Sequence of chain 1.H:
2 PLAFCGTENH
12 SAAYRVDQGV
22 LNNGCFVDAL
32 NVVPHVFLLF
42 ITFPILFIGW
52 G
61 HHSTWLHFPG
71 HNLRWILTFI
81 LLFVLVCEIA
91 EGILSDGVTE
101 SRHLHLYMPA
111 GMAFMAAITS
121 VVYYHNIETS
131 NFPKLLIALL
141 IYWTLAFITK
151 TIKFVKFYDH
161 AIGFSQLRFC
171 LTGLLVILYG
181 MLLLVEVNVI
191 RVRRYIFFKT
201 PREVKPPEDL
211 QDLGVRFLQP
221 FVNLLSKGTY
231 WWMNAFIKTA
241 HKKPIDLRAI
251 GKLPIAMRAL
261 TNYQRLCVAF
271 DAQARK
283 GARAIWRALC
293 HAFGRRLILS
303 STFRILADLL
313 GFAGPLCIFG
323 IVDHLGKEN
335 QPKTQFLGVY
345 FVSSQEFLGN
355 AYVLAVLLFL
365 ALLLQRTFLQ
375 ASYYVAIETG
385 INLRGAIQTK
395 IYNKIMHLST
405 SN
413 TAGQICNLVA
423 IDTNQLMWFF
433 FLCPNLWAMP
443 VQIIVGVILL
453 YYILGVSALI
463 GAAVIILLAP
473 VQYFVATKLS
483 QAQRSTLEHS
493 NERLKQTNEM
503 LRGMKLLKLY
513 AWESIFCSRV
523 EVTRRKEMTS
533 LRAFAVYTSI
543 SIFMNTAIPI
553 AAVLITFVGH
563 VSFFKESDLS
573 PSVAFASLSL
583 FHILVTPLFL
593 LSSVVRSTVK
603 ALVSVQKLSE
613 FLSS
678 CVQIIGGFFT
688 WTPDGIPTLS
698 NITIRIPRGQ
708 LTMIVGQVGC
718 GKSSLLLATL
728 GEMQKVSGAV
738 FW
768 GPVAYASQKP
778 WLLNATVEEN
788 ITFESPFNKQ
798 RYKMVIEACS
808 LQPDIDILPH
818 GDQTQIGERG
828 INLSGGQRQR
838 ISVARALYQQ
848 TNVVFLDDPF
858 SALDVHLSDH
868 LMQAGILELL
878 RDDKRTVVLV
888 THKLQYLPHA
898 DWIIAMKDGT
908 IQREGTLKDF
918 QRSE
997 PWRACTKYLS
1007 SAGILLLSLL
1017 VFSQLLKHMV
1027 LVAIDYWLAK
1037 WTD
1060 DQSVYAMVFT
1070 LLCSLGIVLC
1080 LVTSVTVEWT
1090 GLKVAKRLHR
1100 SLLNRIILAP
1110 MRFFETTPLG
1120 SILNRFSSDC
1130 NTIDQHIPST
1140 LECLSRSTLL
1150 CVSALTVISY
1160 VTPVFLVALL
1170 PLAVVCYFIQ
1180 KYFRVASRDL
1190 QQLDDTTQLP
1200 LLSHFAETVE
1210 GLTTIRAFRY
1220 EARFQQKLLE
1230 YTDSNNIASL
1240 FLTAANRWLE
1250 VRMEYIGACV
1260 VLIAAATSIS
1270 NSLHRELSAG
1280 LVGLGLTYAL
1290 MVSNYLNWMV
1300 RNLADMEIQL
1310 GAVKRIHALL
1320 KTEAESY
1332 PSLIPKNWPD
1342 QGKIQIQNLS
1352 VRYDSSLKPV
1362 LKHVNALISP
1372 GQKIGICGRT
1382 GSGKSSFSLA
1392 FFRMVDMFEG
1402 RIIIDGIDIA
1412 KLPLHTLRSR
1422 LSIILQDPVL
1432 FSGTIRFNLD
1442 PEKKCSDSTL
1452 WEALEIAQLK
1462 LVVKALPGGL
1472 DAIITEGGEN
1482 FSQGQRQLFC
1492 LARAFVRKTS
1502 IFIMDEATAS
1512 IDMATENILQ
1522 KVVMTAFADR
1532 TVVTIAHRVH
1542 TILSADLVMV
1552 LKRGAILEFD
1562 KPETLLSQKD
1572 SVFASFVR

Binding-site contacts:
Ligand atom O62 contacts residue LYS602 of chain 1.H at 3.6 Å (salt-bridge).
Ligand atom O51 contacts residue ASN426 of chain 1.H at 3.6 Å (h-bond).
Ligand atom C29 contacts residue BJX1 of chain 1.LB at 3.7 Å.
Ligand atom C41 contacts residue ASP1304 of chain 1.H at 3.8 Å.
Ligand atom O82 contacts residue ASN547 of chain 1.H at 2.6 Å (h-bond).
Ligand atom O33 contacts residue BJX1 of chain 1.LB at 3.8 Å.
Ligand atom O84 contacts residue TYR1294 of chain 1.H at 3.0 Å (h-bond).
Ligand atom C57 contacts residue TRP430 of chain 1.H at 3.8 Å (hydrophobic).
Ligand atom C18 contacts residue ASN547 of chain 1.H at 3.6 Å.
Ligand atom O51 contacts residue TRP430 of chain 1.H at 3.3 Å.
Ligand atom C80 contacts residue PHE591 of chain 1.H at 3.6 Å (hydrophobic).
Ligand atom C17 contacts residue TRP1297 of chain 1.H at 3.5 Å (hydrophobic).
Ligand atom C16 contacts residue TRP1297 of chain 1.H at 3.8 Å (hydrophobic).
Ligand atom O79 contacts residue BJX1 of chain 1.LB at 3.5 Å.
Ligand atom C24 contacts residue PHE591 of chain 1.H at 3.6 Å (hydrophobic).
Ligand atom C04 contacts residue VAL587 of chain 1.H at 3.8 Å (hydrophobic).
Ligand atom C48 contacts residue TRP430 of chain 1.H at 3.8 Å (hydrophobic).
Ligand atom O79 contacts residue ARG1300 of chain 1.H at 3.9 Å.
Ligand atom O77 contacts residue BJX1 of chain 1.LB at 3.9 Å.
Ligand atom C17 contacts residue ASN547 of chain 1.H at 3.2 Å.
Ligand atom C85 contacts residue HIS584 of chain 1.H at 3.8 Å.
Ligand atom C19 contacts residue TRP1297 of chain 1.H at 3.7 Å (hydrophobic).
Ligand atom C81 contacts residue VAL587 of chain 1.H at 3.6 Å (hydrophobic).
Ligand atom C21 contacts residue TRP1297 of chain 1.H at 3.8 Å (hydrophobic).
Ligand atom C85 contacts residue TYR1294 of chain 1.H at 3.4 Å (hydrophobic).
Ligand atom C83 contacts residue HIS584 of chain 1.H at 3.8 Å.
Ligand atom C18 contacts residue PHE591 of chain 1.H at 3.6 Å (hydrophobic).
Ligand atom C01 contacts residue LEU1027 of chain 1.H at 3.7 Å (hydrophobic).
Ligand atom C11 contacts residue TRP1297 of chain 1.H at 3.8 Å (hydrophobic).
Ligand atom O34 contacts residue BJX1 of chain 1.LB at 3.7 Å.
Ligand atom O25 contacts residue BJX1 of chain 1.LB at 3.9 Å.
Ligand atom C83 contacts residue VAL587 of chain 1.H at 3.9 Å (hydrophobic).
Ligand atom O76 contacts residue BJX1 of chain 1.LB at 3.2 Å.
Ligand atom C03 contacts residue PRO551 of chain 1.H at 3.9 Å (hydrophobic).
Ligand atom C81 contacts residue THR588 of chain 1.H at 3.3 Å.
Ligand atom O64 contacts residue TRP430 of chain 1.H at 3.0 Å.
Ligand atom C47 contacts residue TRP430 of chain 1.H at 3.5 Å (hydrophobic).
Ligand atom C15 contacts residue TRP1297 of chain 1.H at 3.6 Å (hydrophobic).
Ligand atom C10 contacts residue ASN547 of chain 1.H at 3.7 Å.
Ligand atom O42 contacts residue ASP1304 of chain 1.H at 3.3 Å (salt-bridge).

The protein below binds the small molecule below.
Small molecule (SMILES): C[C@@H]1CC[C@@]2(OC1)O[C@H]1[C@@H](O)[C@H]3[C@@H]4CC[C@H]5C[C@@H](O[C@@H]6O[C@H](CO)[C@H](O[C@@H]7O[C@H](CO)[C@@H](O)[C@H](O[C@@H]8OC[C@@H](O)[C@H](O)[C@H]8O)[C@H]7O[C@@H]7O[C@H](CO)[C@H](O)[C@H](O[C@@H]8O[C@H](CO)[C@@H](O)[C@H](O)[C@H]8O)[C@H]7O)[C@H](O)[C@H]6O)[C@H](O)C[C@]5(C)[C@H]4CC[C@]3(C)[C@H]1[C@@H]2C